Binding-site contacts:
Ligand atom C25 contacts residue TYR100 of chain 1.B at 3.5 Å (hydrophobic).
Ligand atom C26 contacts residue ALA49 of chain 1.B at 3.5 Å (hydrophobic).
Ligand atom O31 contacts residue MET103 of chain 1.B at 2.9 Å (h-bond).
Ligand atom N1 contacts residue MET30 of chain 1.B at 3.7 Å.
Ligand atom C3 contacts residue GLY106 of chain 1.B at 3.7 Å.
Ligand atom C25 contacts residue VAL84 of chain 1.B at 3.5 Å (hydrophobic).
Ligand atom N13 contacts residue MET103 of chain 1.B at 3.7 Å.
Ligand atom C6 contacts residue MET30 of chain 1.B at 3.6 Å (hydrophobic).
Ligand atom O31 contacts residue ALA49 of chain 1.B at 3.4 Å.
Ligand atom C26 contacts residue MET103 of chain 1.B at 3.5 Å (hydrophobic).
Ligand atom C2 contacts residue MET30 of chain 1.B at 3.7 Å (hydrophobic).
Ligand atom F28 contacts residue TYR100 of chain 1.B at 3.7 Å.
Ligand atom C20 contacts residue ALA49 of chain 1.B at 3.5 Å (hydrophobic).
Ligand atom C21 contacts residue ALA49 of chain 1.B at 3.3 Å (hydrophobic).
Ligand atom C4 contacts residue MET30 of chain 1.B at 3.6 Å (hydrophobic).
Ligand atom O9 contacts residue LEU156 of chain 1.B at 3.5 Å.
Ligand atom C21 contacts residue LEU156 of chain 1.B at 3.5 Å (hydrophobic).
Ligand atom C5 contacts residue GLY106 of chain 1.B at 3.5 Å.
Ligand atom C3 contacts residue MET30 of chain 1.B at 3.4 Å (hydrophobic).
Ligand atom C24 contacts residue LEU156 of chain 1.B at 3.7 Å (hydrophobic).
Ligand atom C24 contacts residue VAL84 of chain 1.B at 3.7 Å (hydrophobic).
Ligand atom C19 contacts residue THR118 of chain 1.B at 3.6 Å.
Ligand atom C24 contacts residue TYR100 of chain 1.B at 3.5 Å (hydrophobic).
Ligand atom C20 contacts residue MET30 of chain 1.B at 3.5 Å (hydrophobic).
Ligand atom F29 contacts residue VAL38 of chain 1.B at 3.5 Å.
Ligand atom O31 contacts residue MET30 of chain 1.B at 3.1 Å.
Ligand atom C14 contacts residue MET103 of chain 1.B at 3.2 Å (hydrophobic).
Ligand atom N22 contacts residue ALA49 of chain 1.B at 3.7 Å.
Ligand atom C26 contacts residue VAL101 of chain 1.B at 3.3 Å (hydrophobic).
Ligand atom O18 contacts residue PRO104 of chain 1.B at 3.7 Å.
Ligand atom C14 contacts residue PRO104 of chain 1.B at 3.5 Å (hydrophobic).
Ligand atom N22 contacts residue LEU156 of chain 1.B at 3.4 Å.
Ligand atom C26 contacts residue LEU156 of chain 1.B at 3.6 Å (hydrophobic).
Ligand atom C14 contacts residue TYR102 of chain 1.B at 3.1 Å (hydrophobic).
Ligand atom C23 contacts residue LEU156 of chain 1.B at 3.6 Å (hydrophobic).
Ligand atom C3 contacts residue MET103 of chain 1.B at 3.4 Å (hydrophobic).
Ligand atom C16 contacts residue PRO104 of chain 1.B at 3.6 Å (hydrophobic).
Ligand atom C25 contacts residue VAL101 of chain 1.B at 3.6 Å (hydrophobic).
Ligand atom C4 contacts residue GLY106 of chain 1.B at 3.4 Å.
Ligand atom C33 contacts residue VAL38 of chain 1.B at 3.2 Å (hydrophobic).

Sequence of chain 1.B:
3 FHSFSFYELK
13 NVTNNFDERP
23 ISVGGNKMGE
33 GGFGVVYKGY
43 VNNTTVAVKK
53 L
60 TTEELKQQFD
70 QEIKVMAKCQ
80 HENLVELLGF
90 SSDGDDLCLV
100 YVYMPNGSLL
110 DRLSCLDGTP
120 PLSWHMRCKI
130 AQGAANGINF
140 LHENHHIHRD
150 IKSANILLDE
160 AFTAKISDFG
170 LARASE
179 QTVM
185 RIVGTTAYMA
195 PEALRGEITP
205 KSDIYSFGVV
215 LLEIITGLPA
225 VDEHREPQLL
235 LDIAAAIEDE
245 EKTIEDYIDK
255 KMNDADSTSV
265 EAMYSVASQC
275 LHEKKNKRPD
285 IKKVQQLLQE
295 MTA

This small molecule binds to this protein.
Small molecule (SMILES): Cn1c(CCC(C)(C)O)nc2cc(C(C)(C)O)c(NC(=O)c3cccc(C(F)(F)F)n3)cc21